Binding-site contacts:
Ligand atom O6P contacts residue SER381 of chain 1.C at 3.5 Å (h-bond).
Ligand atom O6P contacts residue ALA383 of chain 1.C at 3.5 Å (h-bond).
Ligand atom O5P contacts residue SER347 of chain 1.C at 2.7 Å (h-bond).
Ligand atom O2P contacts residue ARG697 of chain 1.C at 3.0 Å (salt-bridge).
Ligand atom N7 contacts residue ASP547 of chain 1.C at 2.9 Å (salt-bridge).
Ligand atom P2 contacts residue SER381 of chain 1.C at 3.3 Å.
Ligand atom O4P contacts residue SER381 of chain 1.C at 2.3 Å (h-bond).
Ligand atom N4 contacts residue ASP454 of chain 1.C at 2.9 Å (salt-bridge).
Ligand atom C9 contacts residue ARG697 of chain 1.C at 3.6 Å.
Ligand atom N1 contacts residue ARG697 of chain 1.C at 3.3 Å (salt-bridge).
Ligand atom O4P contacts residue PHE348 of chain 1.C at 3.5 Å (h-bond).
Ligand atom O2P contacts residue ASN342 of chain 1.C at 3.1 Å (h-bond).
Ligand atom N6 contacts residue ASN474 of chain 1.C at 3.1 Å (h-bond).
Ligand atom N1 contacts residue LYS581 of chain 1.C at 3.0 Å (salt-bridge).
Ligand atom O4P contacts residue SER347 of chain 1.C at 2.9 Å (h-bond).
Ligand atom C2 contacts residue ARG697 of chain 1.C at 3.4 Å.
Ligand atom O2P contacts residue MG1 of chain 1.R at 2.2 Å.
Ligand atom P1 contacts residue MG1 of chain 1.R at 3.6 Å.
Ligand atom O5P contacts residue MG1 of chain 1.R at 2.2 Å.
Ligand atom O8 contacts residue GLY577 of chain 1.C at 3.0 Å (h-bond).
Ligand atom N4 contacts residue ARG697 of chain 1.C at 3.5 Å (salt-bridge).
Ligand atom C3 contacts residue ASP454 of chain 1.C at 3.4 Å.
Ligand atom O3P contacts residue PHE348 of chain 1.C at 3.5 Å.
Ligand atom O5P contacts residue ASN342 of chain 1.C at 2.8 Å (h-bond).
Ligand atom C11 contacts residue PAB1 of chain 1.Q at 3.5 Å.
Ligand atom O1P contacts residue HIS699 of chain 1.C at 2.7 Å (h-bond).
Ligand atom N7 contacts residue MET501 of chain 1.C at 3.4 Å (h-bond).
Ligand atom C6 contacts residue ASP547 of chain 1.C at 3.3 Å.
Ligand atom N5 contacts residue ASN474 of chain 1.C at 3.5 Å (h-bond).
Ligand atom P2 contacts residue MG1 of chain 1.R at 3.4 Å.
Ligand atom O4 contacts residue ARG697 of chain 1.C at 3.3 Å (salt-bridge).
Ligand atom N5 contacts residue ILE476 of chain 1.C at 3.5 Å.
Ligand atom O1P contacts residue ASN342 of chain 1.C at 3.3 Å (h-bond).
Ligand atom O1P contacts residue PHE348 of chain 1.C at 3.6 Å.
Ligand atom O6P contacts residue SER382 of chain 1.C at 2.9 Å (h-bond).
Ligand atom P2 contacts residue SER347 of chain 1.C at 3.4 Å.
Ligand atom C3 contacts residue ARG697 of chain 1.C at 3.2 Å.
Ligand atom N6 contacts residue ASP547 of chain 1.C at 2.9 Å (salt-bridge).
Ligand atom O8 contacts residue LYS581 of chain 1.C at 3.2 Å (salt-bridge).
Ligand atom C6 contacts residue MET501 of chain 1.C at 3.4 Å (hydrophobic).

Sequence of chain 1.C:
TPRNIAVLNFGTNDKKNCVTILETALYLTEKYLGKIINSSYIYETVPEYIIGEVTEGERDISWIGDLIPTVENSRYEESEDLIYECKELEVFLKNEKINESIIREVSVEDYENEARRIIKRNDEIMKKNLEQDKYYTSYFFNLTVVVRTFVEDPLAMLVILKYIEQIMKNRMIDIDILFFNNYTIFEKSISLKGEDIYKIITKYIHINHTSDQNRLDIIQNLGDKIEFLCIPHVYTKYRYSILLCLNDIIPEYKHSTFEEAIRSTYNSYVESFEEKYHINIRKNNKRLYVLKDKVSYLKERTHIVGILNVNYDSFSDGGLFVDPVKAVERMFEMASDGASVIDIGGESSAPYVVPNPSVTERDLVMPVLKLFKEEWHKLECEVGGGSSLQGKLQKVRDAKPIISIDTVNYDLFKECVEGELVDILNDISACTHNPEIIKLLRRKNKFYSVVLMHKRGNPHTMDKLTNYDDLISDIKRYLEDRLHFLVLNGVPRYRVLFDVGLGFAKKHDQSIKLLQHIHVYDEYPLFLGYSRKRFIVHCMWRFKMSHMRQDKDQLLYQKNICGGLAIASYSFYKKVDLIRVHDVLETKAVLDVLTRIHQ

This small molecule binds to this protein.
Small molecule (SMILES): Nc1nc2ncc(CO[P](=O)(O)OP(=O)(O)O)nc2c(=O)[nH]1